Sequence of chain 1.B:
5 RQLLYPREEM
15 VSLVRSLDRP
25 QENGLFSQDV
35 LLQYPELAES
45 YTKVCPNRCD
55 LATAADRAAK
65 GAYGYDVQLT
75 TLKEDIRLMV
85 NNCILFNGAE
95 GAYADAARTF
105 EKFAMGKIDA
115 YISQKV

This small molecule binds to this protein.
Small molecule (SMILES): CCCOc1ccc(CCc2nc3cc(-c4c(C)noc4C)ccc3n2CCN2CCOCC2)cc1

Binding-site contacts:
Ligand atom C6 contacts residue ASN27 of chain 1.B at 3.5 Å.
Ligand atom N contacts residue TYR38 of chain 1.B at 3.2 Å (h-bond).
Ligand atom C16 contacts residue TYR38 of chain 1.B at 3.9 Å (hydrophobic).
Ligand atom C12 contacts residue TYR38 of chain 1.B at 3.8 Å (hydrophobic).
Ligand atom N3 contacts residue PHE90 of chain 1.B at 3.6 Å.
Ligand atom C1 contacts residue TYR97 of chain 1.B at 3.2 Å (hydrophobic).
Ligand atom N contacts residue TYR97 of chain 1.B at 3.6 Å (h-bond).
Ligand atom C9 contacts residue TYR38 of chain 1.B at 3.1 Å (hydrophobic).
Ligand atom C13 contacts residue LEU29 of chain 1.B at 3.3 Å (hydrophobic).
Ligand atom N3 contacts residue ASN91 of chain 1.B at 3.6 Å.
Ligand atom C21 contacts residue GLN37 of chain 1.B at 3.3 Å.
Ligand atom C2 contacts residue TYR97 of chain 1.B at 3.9 Å (hydrophobic).
Ligand atom C14 contacts residue GLN37 of chain 1.B at 3.8 Å.
Ligand atom C14 contacts residue TYR38 of chain 1.B at 3.9 Å (hydrophobic).
Ligand atom C17 contacts residue TYR38 of chain 1.B at 3.5 Å (hydrophobic).
Ligand atom C8 contacts residue TYR38 of chain 1.B at 3.9 Å (hydrophobic).
Ligand atom C7 contacts residue ASN27 of chain 1.B at 3.4 Å.
Ligand atom N1 contacts residue TYR38 of chain 1.B at 3.2 Å (h-bond).
Ligand atom C3 contacts residue TYR97 of chain 1.B at 3.6 Å (hydrophobic).
Ligand atom C16 contacts residue GLN37 of chain 1.B at 3.8 Å.
Ligand atom C14 contacts residue GLY28 of chain 1.B at 3.7 Å.
Ligand atom C12 contacts residue LEU29 of chain 1.B at 3.8 Å (hydrophobic).
Ligand atom O2 contacts residue ASN91 of chain 1.B at 3.6 Å (h-bond).
Ligand atom C11 contacts residue LEU29 of chain 1.B at 3.8 Å (hydrophobic).
Ligand atom C16 contacts residue ASN27 of chain 1.B at 3.8 Å.
Ligand atom C15 contacts residue TYR38 of chain 1.B at 3.2 Å (hydrophobic).
Ligand atom C1 contacts residue ALA96 of chain 1.B at 3.2 Å (hydrophobic).
Ligand atom N2 contacts residue GLN37 of chain 1.B at 3.4 Å (h-bond).
Ligand atom C11 contacts residue TYR38 of chain 1.B at 3.8 Å (hydrophobic).
Ligand atom C4 contacts residue TYR97 of chain 1.B at 3.8 Å (hydrophobic).
Ligand atom O contacts residue TYR97 of chain 1.B at 3.6 Å.
Ligand atom C17 contacts residue GLN37 of chain 1.B at 3.2 Å.
Ligand atom C14 contacts residue LEU29 of chain 1.B at 3.4 Å (hydrophobic).
Ligand atom C24 contacts residue LEU29 of chain 1.B at 3.6 Å (hydrophobic).
Ligand atom C10 contacts residue TYR38 of chain 1.B at 3.2 Å (hydrophobic).
Ligand atom C16 contacts residue GLY28 of chain 1.B at 3.5 Å.
Ligand atom C13 contacts residue TYR38 of chain 1.B at 3.8 Å (hydrophobic).
Ligand atom C23 contacts residue VAL34 of chain 1.B at 3.9 Å (hydrophobic).
Ligand atom C26 contacts residue LEU41 of chain 1.B at 3.9 Å (hydrophobic).
Ligand atom C27 contacts residue ASN27 of chain 1.B at 3.7 Å.